Sequence of chain 59.E:
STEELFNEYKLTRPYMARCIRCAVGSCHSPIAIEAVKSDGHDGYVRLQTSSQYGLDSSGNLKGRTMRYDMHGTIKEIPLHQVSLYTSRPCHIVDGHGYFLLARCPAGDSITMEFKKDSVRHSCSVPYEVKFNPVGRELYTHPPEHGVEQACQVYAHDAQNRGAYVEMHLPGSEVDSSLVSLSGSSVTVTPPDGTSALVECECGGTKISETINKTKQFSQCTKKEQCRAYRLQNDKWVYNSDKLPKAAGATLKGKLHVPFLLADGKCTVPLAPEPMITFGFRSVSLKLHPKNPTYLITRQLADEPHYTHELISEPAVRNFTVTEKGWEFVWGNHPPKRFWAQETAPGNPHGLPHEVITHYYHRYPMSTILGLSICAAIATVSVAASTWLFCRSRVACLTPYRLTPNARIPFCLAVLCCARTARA

A small-molecule ligand and the protein it binds are described below.
Small molecule (SMILES): CC(=O)N[C@@H]1[C@@H](O)[C@H](O)[C@@H](CO)O[C@H]1O

Binding-site contacts:
Ligand atom C5 contacts residue SER284 of chain 59.E at 4.5 Å.
Ligand atom C6 contacts residue SER284 of chain 59.E at 3.2 Å.
Ligand atom O4 contacts residue ASN318 of chain 59.E at 4.4 Å.
Ligand atom O5 contacts residue SER284 of chain 59.E at 4.4 Å.
Ligand atom O6 contacts residue SER284 of chain 59.E at 2.9 Å (h-bond).
Ligand atom C6 contacts residue ASN318 of chain 59.E at 3.3 Å.
Ligand atom O6 contacts residue ASN318 of chain 59.E at 3.3 Å.